The small molecule below binds the protein below.
Small molecule (SMILES): Cc1onc(C(=O)O)c1CC(N)C(=O)O

Binding-site contacts:
Ligand atom C8 contacts residue PRO89 of chain 1.B at 3.8 Å (hydrophobic).
Ligand atom N1 contacts residue GLU193 of chain 1.B at 3.2 Å (salt-bridge).
Ligand atom O2 contacts residue SER142 of chain 1.B at 3.6 Å (h-bond).
Ligand atom N1 contacts residue LEU192 of chain 1.B at 3.9 Å.
Ligand atom O1 contacts residue GLU193 of chain 1.B at 3.6 Å.
Ligand atom N2 contacts residue PRO89 of chain 1.B at 2.8 Å (h-bond).
Ligand atom C3 contacts residue GLU193 of chain 1.B at 3.2 Å.
Ligand atom N2 contacts residue GLU193 of chain 1.B at 2.7 Å (salt-bridge).
Ligand atom C6 contacts residue PRO89 of chain 1.B at 3.9 Å (hydrophobic).
Ligand atom C1 contacts residue THR143 of chain 1.B at 3.1 Å.
Ligand atom O1 contacts residue LEU192 of chain 1.B at 3.4 Å.
Ligand atom C7 contacts residue SER142 of chain 1.B at 3.3 Å.
Ligand atom O4 contacts residue THR91 of chain 1.B at 2.8 Å (h-bond).
Ligand atom C8 contacts residue GLU193 of chain 1.B at 3.8 Å.
Ligand atom O4 contacts residue ARG96 of chain 1.B at 2.8 Å (salt-bridge).
Ligand atom O5 contacts residue ARG96 of chain 1.B at 2.9 Å (salt-bridge).
Ligand atom O3 contacts residue MET196 of chain 1.B at 3.3 Å.
Ligand atom C6 contacts residue THR91 of chain 1.B at 3.4 Å.
Ligand atom N2 contacts residue TYR220 of chain 1.B at 3.5 Å.
Ligand atom O5 contacts residue SER142 of chain 1.B at 2.8 Å (h-bond).
Ligand atom C7 contacts residue TYR61 of chain 1.B at 3.7 Å (hydrophobic).
Ligand atom C6 contacts residue GLU193 of chain 1.B at 3.5 Å.
Ligand atom C7 contacts residue ARG96 of chain 1.B at 3.4 Å.
Ligand atom C8 contacts residue TYR61 of chain 1.B at 3.2 Å (hydrophobic).
Ligand atom N2 contacts residue THR91 of chain 1.B at 2.7 Å (h-bond).
Ligand atom C5 contacts residue TYR61 of chain 1.B at 3.7 Å (hydrophobic).
Ligand atom O1 contacts residue THR143 of chain 1.B at 2.5 Å (h-bond).
Ligand atom O5 contacts residue GLY141 of chain 1.B at 3.2 Å.
Ligand atom O4 contacts residue PRO89 of chain 1.B at 3.6 Å.
Ligand atom C4 contacts residue GLU193 of chain 1.B at 3.2 Å.
Ligand atom O4 contacts residue TYR61 of chain 1.B at 3.6 Å.
Ligand atom C2 contacts residue GLU193 of chain 1.B at 3.4 Å.
Ligand atom O5 contacts residue TYR61 of chain 1.B at 3.3 Å.
Ligand atom O4 contacts residue LEU90 of chain 1.B at 3.4 Å.
Ligand atom O2 contacts residue THR143 of chain 1.B at 3.2 Å (h-bond).
Ligand atom C7 contacts residue THR91 of chain 1.B at 3.8 Å.
Ligand atom C8 contacts residue TYR220 of chain 1.B at 3.9 Å (hydrophobic).
Ligand atom C6 contacts residue SER142 of chain 1.B at 3.3 Å.
Ligand atom C5 contacts residue GLU193 of chain 1.B at 3.9 Å.
Ligand atom O3 contacts residue GLU193 of chain 1.B at 3.4 Å (salt-bridge).

Sequence of chain 1.B:
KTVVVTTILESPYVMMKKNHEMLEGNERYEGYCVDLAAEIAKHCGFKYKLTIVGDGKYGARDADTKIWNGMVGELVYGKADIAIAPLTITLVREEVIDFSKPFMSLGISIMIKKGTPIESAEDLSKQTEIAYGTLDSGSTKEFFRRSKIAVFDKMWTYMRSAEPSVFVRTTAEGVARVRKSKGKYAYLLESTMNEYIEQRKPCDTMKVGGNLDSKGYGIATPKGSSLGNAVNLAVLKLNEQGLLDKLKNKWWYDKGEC